Binding-site contacts:
Ligand atom OXT contacts residue LYS160 of chain 1.A at 2.6 Å (salt-bridge).
Ligand atom CAN contacts residue HIS47 of chain 1.A at 3.7 Å.
Ligand atom CAI contacts residue TYR82 of chain 1.A at 3.5 Å (hydrophobic).
Ligand atom OAR contacts residue GLY46 of chain 1.A at 3.4 Å.
Ligand atom C contacts residue LYS160 of chain 1.A at 3.6 Å.
Ligand atom C contacts residue SER196 of chain 1.A at 3.4 Å.
Ligand atom C contacts residue SER197 of chain 1.A at 3.7 Å.
Ligand atom NAP contacts residue ASP161 of chain 1.A at 3.7 Å.
Ligand atom OXT contacts residue SER196 of chain 1.A at 2.8 Å (h-bond).
Ligand atom CAM contacts residue GLY46 of chain 1.A at 3.4 Å.
Ligand atom CAZ contacts residue HIS44 of chain 1.A at 3.6 Å.
Ligand atom NAQ contacts residue HIS47 of chain 1.A at 3.2 Å (h-bond).
Ligand atom O contacts residue SER196 of chain 1.A at 3.3 Å.
Ligand atom CA contacts residue MET195 of chain 1.A at 3.7 Å (hydrophobic).
Ligand atom CAK contacts residue HIS44 of chain 1.A at 3.7 Å.
Ligand atom CAX contacts residue HIS47 of chain 1.A at 3.6 Å.
Ligand atom CAK contacts residue MET195 of chain 1.A at 3.4 Å (hydrophobic).
Ligand atom OAE contacts residue PRO38 of chain 1.A at 3.1 Å (h-bond).
Ligand atom CAA contacts residue VAL187 of chain 1.A at 3.7 Å (hydrophobic).
Ligand atom CAH contacts residue MET40 of chain 1.A at 3.7 Å (hydrophobic).
Ligand atom CAH contacts residue TYR82 of chain 1.A at 3.6 Å (hydrophobic).
Ligand atom OAF contacts residue THR39 of chain 1.A at 3.5 Å.
Ligand atom CAA contacts residue GLY46 of chain 1.A at 3.4 Å.
Ligand atom CA contacts residue ASP161 of chain 1.A at 3.8 Å.
Ligand atom OAE contacts residue EDO1 of chain 1.K at 3.1 Å (h-bond).
Ligand atom NAP contacts residue GLN164 of chain 1.A at 3.4 Å (h-bond).
Ligand atom CA contacts residue LYS160 of chain 1.A at 3.7 Å.
Ligand atom CAT contacts residue HIS47 of chain 1.A at 3.3 Å.
Ligand atom CAA contacts residue PRO185 of chain 1.A at 3.2 Å (hydrophobic).
Ligand atom OAF contacts residue HIS47 of chain 1.A at 3.1 Å (h-bond).
Ligand atom CAJ contacts residue VAL187 of chain 1.A at 3.8 Å (hydrophobic).
Ligand atom O contacts residue HIS44 of chain 1.A at 2.8 Å (h-bond).
Ligand atom C contacts residue HIS44 of chain 1.A at 3.7 Å.
Ligand atom O contacts residue SER197 of chain 1.A at 3.0 Å (h-bond).
Ligand atom CAL contacts residue ASP161 of chain 1.A at 3.6 Å.
Ligand atom CAL contacts residue GLN164 of chain 1.A at 3.2 Å.
Ligand atom OAE contacts residue THR39 of chain 1.A at 3.7 Å.
Ligand atom OAR contacts residue VAL187 of chain 1.A at 3.0 Å (h-bond).
Ligand atom OAF contacts residue MET40 of chain 1.A at 3.1 Å (h-bond).
Ligand atom CAV contacts residue GLY46 of chain 1.A at 3.4 Å.

Sequence of chain 1.A:
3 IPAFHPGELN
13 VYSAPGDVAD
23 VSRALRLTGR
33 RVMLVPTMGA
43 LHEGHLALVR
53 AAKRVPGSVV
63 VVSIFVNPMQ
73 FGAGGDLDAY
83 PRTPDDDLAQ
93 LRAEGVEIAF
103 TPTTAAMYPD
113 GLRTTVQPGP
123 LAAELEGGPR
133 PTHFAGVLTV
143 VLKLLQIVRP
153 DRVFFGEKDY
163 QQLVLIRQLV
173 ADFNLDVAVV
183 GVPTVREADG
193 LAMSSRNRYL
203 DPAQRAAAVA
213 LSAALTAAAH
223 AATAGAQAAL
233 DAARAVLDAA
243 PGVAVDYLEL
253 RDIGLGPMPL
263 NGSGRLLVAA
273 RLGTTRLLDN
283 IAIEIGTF

This small molecule binds to this protein.
Small molecule (SMILES): COc1ccc2c(c1)cc(C(=O)NS(=O)(=O)c1ccc(C)cn1)n2CC(=O)O